This small molecule binds to this protein.
Small molecule (SMILES): CC(=O)N[C@H]1[C@H](O[C@H]2[C@H](O)[C@@H](NC(C)=O)CO[C@@H]2CO)O[C@H](CO)[C@@H](O)[C@@H]1O

Sequence of chain 1.C:
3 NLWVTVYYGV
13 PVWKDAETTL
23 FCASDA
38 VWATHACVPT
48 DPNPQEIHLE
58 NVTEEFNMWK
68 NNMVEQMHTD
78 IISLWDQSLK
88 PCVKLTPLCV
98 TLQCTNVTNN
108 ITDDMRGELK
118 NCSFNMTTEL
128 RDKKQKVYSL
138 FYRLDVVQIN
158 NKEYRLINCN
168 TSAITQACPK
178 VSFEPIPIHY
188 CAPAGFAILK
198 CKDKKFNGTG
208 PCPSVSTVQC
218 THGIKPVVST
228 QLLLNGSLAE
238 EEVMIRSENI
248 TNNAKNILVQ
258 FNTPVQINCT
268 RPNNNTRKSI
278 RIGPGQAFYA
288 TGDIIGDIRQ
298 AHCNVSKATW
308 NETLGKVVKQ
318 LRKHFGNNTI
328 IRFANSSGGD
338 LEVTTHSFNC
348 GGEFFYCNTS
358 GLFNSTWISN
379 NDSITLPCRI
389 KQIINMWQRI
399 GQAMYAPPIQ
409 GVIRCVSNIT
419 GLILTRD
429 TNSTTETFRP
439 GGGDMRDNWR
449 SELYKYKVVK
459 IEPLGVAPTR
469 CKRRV

Binding-site contacts:
Ligand atom C7 contacts residue ASN324 of chain 1.C at 3.1 Å.
Ligand atom C2 contacts residue ASN324 of chain 1.C at 2.4 Å.
Ligand atom C4 contacts residue ASN324 of chain 1.C at 4.2 Å.
Ligand atom O7 contacts residue ASN324 of chain 1.C at 3.6 Å.
Ligand atom C3 contacts residue ASN324 of chain 1.C at 3.8 Å.
Ligand atom O5 contacts residue ASN324 of chain 1.C at 2.4 Å (h-bond).
Ligand atom N2 contacts residue ASN324 of chain 1.C at 2.6 Å (h-bond).
Ligand atom C8 contacts residue ASN324 of chain 1.C at 4.2 Å.
Ligand atom C5 contacts residue ASN324 of chain 1.C at 3.6 Å.
Ligand atom C1 contacts residue ASN324 of chain 1.C at 1.4 Å.